Binding-site contacts:
Ligand atom C1 contacts residue ASN160 of chain 1.C at 1.4 Å.
Ligand atom C3 contacts residue ASN160 of chain 1.C at 3.8 Å.
Ligand atom C4 contacts residue ASN160 of chain 1.C at 4.2 Å.
Ligand atom C5 contacts residue ASN160 of chain 1.C at 3.7 Å.
Ligand atom C8 contacts residue ASN160 of chain 1.C at 4.2 Å.
Ligand atom C7 contacts residue ASN160 of chain 1.C at 3.1 Å.
Ligand atom C8 contacts residue ASN159 of chain 1.C at 3.6 Å.
Ligand atom O7 contacts residue ASN160 of chain 1.C at 3.0 Å (h-bond).
Ligand atom C2 contacts residue ASN160 of chain 1.C at 2.5 Å.
Ligand atom N2 contacts residue ASN160 of chain 1.C at 2.9 Å (h-bond).
Ligand atom O5 contacts residue ASN160 of chain 1.C at 2.4 Å (h-bond).

This protein binds this small molecule.
Small molecule (SMILES): CC(=O)N[C@@H]1[C@@H](O)[C@H](O)[C@@H](CO)O[C@H]1O

Sequence of chain 1.C:
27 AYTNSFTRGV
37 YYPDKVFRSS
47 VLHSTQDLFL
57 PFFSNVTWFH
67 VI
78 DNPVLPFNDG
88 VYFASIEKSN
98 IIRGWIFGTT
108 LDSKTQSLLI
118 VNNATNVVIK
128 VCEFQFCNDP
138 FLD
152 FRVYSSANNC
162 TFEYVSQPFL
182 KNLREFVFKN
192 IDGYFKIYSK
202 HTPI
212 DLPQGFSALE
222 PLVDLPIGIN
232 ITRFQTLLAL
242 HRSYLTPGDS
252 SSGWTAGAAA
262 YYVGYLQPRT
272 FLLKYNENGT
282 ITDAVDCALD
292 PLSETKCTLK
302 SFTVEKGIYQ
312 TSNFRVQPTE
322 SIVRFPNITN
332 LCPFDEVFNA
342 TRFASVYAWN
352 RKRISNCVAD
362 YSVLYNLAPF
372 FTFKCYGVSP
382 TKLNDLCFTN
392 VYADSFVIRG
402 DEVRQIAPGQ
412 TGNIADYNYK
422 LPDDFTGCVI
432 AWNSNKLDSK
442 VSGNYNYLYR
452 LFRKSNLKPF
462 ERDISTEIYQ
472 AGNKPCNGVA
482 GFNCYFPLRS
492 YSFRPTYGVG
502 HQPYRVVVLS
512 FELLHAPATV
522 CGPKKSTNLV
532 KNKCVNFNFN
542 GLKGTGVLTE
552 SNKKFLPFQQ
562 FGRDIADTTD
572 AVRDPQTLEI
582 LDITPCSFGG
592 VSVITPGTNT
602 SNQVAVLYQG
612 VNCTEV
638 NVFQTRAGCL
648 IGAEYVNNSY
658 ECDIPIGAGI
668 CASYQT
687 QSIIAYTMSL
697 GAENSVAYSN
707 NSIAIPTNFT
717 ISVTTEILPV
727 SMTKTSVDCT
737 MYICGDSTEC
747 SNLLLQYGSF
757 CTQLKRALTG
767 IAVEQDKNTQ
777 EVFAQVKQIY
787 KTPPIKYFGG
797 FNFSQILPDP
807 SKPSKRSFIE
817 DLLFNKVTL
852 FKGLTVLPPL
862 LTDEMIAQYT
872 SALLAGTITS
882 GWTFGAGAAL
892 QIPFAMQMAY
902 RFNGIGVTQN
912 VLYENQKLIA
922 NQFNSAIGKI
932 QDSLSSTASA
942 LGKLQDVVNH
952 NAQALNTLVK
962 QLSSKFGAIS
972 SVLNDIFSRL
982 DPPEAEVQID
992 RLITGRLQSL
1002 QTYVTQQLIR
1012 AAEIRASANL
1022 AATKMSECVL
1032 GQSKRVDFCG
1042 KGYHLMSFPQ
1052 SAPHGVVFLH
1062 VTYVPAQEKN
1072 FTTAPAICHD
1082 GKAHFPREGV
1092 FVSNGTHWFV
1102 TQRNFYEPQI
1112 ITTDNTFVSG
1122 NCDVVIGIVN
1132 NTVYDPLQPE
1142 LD